Sequence of chain 1.B:
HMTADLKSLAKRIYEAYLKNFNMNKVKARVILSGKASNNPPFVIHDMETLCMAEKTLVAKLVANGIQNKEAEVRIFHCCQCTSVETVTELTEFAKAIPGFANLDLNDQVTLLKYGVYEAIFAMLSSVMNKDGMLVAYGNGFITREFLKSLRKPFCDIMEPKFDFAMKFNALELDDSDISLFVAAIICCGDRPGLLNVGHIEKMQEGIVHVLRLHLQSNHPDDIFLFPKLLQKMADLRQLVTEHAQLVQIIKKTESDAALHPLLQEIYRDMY

A small-molecule ligand and the protein it binds are described below.
Small molecule (SMILES): CC(C)(Oc1ccc([C@@H]2CC2(Cl)Cl)cc1)C(=O)O

Binding-site contacts:
Ligand atom C16 contacts residue HIS245 of chain 1.B at 3.7 Å.
Ligand atom C09 contacts residue GLN82 of chain 1.B at 3.6 Å.
Ligand atom C08 contacts residue PHE156 of chain 1.B at 4.1 Å (hydrophobic).
Ligand atom O03 contacts residue HIS245 of chain 1.B at 3.0 Å.
Ligand atom CL2 contacts residue LYS253 of chain 1.B at 3.7 Å.
Ligand atom O05 contacts residue SER85 of chain 1.B at 2.7 Å (h-bond).
Ligand atom C11 contacts residue GLN82 of chain 1.B at 3.3 Å.
Ligand atom C16 contacts residue SER85 of chain 1.B at 4.1 Å.
Ligand atom C15 contacts residue SER85 of chain 1.B at 4.2 Å.
Ligand atom C17 contacts residue CYS81 of chain 1.B at 3.8 Å (hydrophobic).
Ligand atom C12 contacts residue ILE159 of chain 1.B at 3.5 Å (hydrophobic).
Ligand atom CL1 contacts residue ALA260 of chain 1.B at 3.2 Å.
Ligand atom C17 contacts residue GLN82 of chain 1.B at 3.8 Å.
Ligand atom C16 contacts residue PHE123 of chain 1.B at 4.1 Å (hydrophobic).
Ligand atom O05 contacts residue LEU265 of chain 1.B at 3.8 Å.
Ligand atom C18 contacts residue TYR269 of chain 1.B at 3.7 Å (hydrophobic).
Ligand atom CL1 contacts residue ALA259 of chain 1.B at 3.8 Å.
Ligand atom C13 contacts residue VAL249 of chain 1.B at 4.1 Å (hydrophobic).
Ligand atom C06 contacts residue GLN82 of chain 1.B at 3.4 Å.
Ligand atom CL2 contacts residue ILE252 of chain 1.B at 3.8 Å.
Ligand atom CL2 contacts residue VAL249 of chain 1.B at 3.3 Å.
Ligand atom C18 contacts residue TYR119 of chain 1.B at 3.3 Å (hydrophobic).
Ligand atom C08 contacts residue ILE252 of chain 1.B at 3.8 Å (hydrophobic).
Ligand atom C18 contacts residue HIS245 of chain 1.B at 3.5 Å.
Ligand atom O04 contacts residue TYR269 of chain 1.B at 2.5 Å (h-bond).
Ligand atom C14 contacts residue HIS245 of chain 1.B at 4.0 Å.
Ligand atom O05 contacts residue TYR269 of chain 1.B at 4.2 Å.
Ligand atom O04 contacts residue TYR119 of chain 1.B at 3.2 Å (h-bond).
Ligand atom C10 contacts residue ILE159 of chain 1.B at 3.7 Å (hydrophobic).
Ligand atom O04 contacts residue HIS245 of chain 1.B at 2.7 Å (h-bond).
Ligand atom C10 contacts residue PHE78 of chain 1.B at 3.7 Å (hydrophobic).
Ligand atom C11 contacts residue LEU261 of chain 1.B at 3.9 Å (hydrophobic).
Ligand atom C15 contacts residue HIS245 of chain 1.B at 3.7 Å.
Ligand atom C18 contacts residue SER85 of chain 1.B at 3.7 Å.
Ligand atom CL1 contacts residue LEU261 of chain 1.B at 3.3 Å.
Ligand atom O05 contacts residue TYR119 of chain 1.B at 2.6 Å (h-bond).
Ligand atom C17 contacts residue SER85 of chain 1.B at 4.0 Å.
Ligand atom C12 contacts residue PHE78 of chain 1.B at 3.5 Å (hydrophobic).
Ligand atom C08 contacts residue ALA259 of chain 1.B at 3.6 Å (hydrophobic).
Ligand atom C13 contacts residue GLN82 of chain 1.B at 3.7 Å.